This protein binds this small molecule.
Small molecule (SMILES): O=S(=O)(O)c1cccc2cccc(Nc3ccccc3)c12

Sequence of chain 1.F:
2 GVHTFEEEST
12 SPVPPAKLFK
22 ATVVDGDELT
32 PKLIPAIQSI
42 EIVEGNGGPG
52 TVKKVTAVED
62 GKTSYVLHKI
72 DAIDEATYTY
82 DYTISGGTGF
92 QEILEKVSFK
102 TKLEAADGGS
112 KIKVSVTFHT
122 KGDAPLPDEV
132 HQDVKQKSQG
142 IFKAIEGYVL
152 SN

Binding-site contacts:
Ligand atom C3 contacts residue ALA125 of chain 1.F at 3.5 Å (hydrophobic).
Ligand atom C4 contacts residue ALA125 of chain 1.F at 3.6 Å (hydrophobic).
Ligand atom C16 contacts residue ILE94 of chain 1.F at 3.8 Å (hydrophobic).
Ligand atom C2 contacts residue 2AN1 of chain 1.CB at 4.1 Å.
Ligand atom C4 contacts residue PRO126 of chain 1.F at 4.2 Å (hydrophobic).
Ligand atom C4 contacts residue 2AN1 of chain 1.CB at 4.0 Å.
Ligand atom C7 contacts residue PRO126 of chain 1.F at 3.8 Å (hydrophobic).
Ligand atom C15 contacts residue PRO128 of chain 1.F at 3.6 Å (hydrophobic).
Ligand atom C15 contacts residue 2AN1 of chain 1.CB at 4.2 Å.
Ligand atom C10 contacts residue PRO126 of chain 1.F at 3.2 Å (hydrophobic).
Ligand atom C6 contacts residue ASP124 of chain 1.F at 4.0 Å.
Ligand atom C1 contacts residue PRO126 of chain 1.F at 3.8 Å (hydrophobic).
Ligand atom C5 contacts residue ALA125 of chain 1.F at 3.9 Å (hydrophobic).
Ligand atom C9 contacts residue PRO126 of chain 1.F at 3.3 Å (hydrophobic).
Ligand atom S contacts residue PRO126 of chain 1.F at 3.8 Å.
Ligand atom C16 contacts residue PRO128 of chain 1.F at 4.1 Å (hydrophobic).
Ligand atom C7 contacts residue ASP124 of chain 1.F at 4.4 Å.
Ligand atom C3 contacts residue 2AN1 of chain 1.CB at 3.9 Å.
Ligand atom C2 contacts residue ALA125 of chain 1.F at 4.1 Å (hydrophobic).
Ligand atom C15 contacts residue ILE94 of chain 1.F at 4.1 Å (hydrophobic).
Ligand atom C5 contacts residue PRO126 of chain 1.F at 3.5 Å (hydrophobic).
Ligand atom O1 contacts residue PRO126 of chain 1.F at 3.2 Å.
Ligand atom C16 contacts residue 2AN1 of chain 1.CB at 4.0 Å.
Ligand atom C6 contacts residue PRO126 of chain 1.F at 3.8 Å (hydrophobic).
Ligand atom O2 contacts residue PRO126 of chain 1.F at 4.2 Å.
Ligand atom C2 contacts residue PRO126 of chain 1.F at 4.4 Å (hydrophobic).
Ligand atom C8 contacts residue PRO126 of chain 1.F at 3.6 Å (hydrophobic).
Ligand atom N contacts residue PRO126 of chain 1.F at 4.3 Å.
Ligand atom C2 contacts residue ILE94 of chain 1.F at 4.4 Å (hydrophobic).
Ligand atom C6 contacts residue ALA125 of chain 1.F at 4.2 Å (hydrophobic).
Ligand atom C14 contacts residue PRO128 of chain 1.F at 4.2 Å (hydrophobic).